Binding-site contacts:
Ligand atom C23 contacts residue TYR357 of chain 1.A at 3.2 Å (hydrophobic).
Ligand atom C02 contacts residue GLU243 of chain 1.A at 3.4 Å.
Ligand atom F13 contacts residue ILE218 of chain 1.A at 3.6 Å.
Ligand atom C15 contacts residue ILE218 of chain 1.A at 3.6 Å (hydrophobic).
Ligand atom N02 contacts residue TRP238 of chain 1.A at 2.7 Å (h-bond).
Ligand atom N02 contacts residue GLU243 of chain 1.A at 2.6 Å (salt-bridge).
Ligand atom C07 contacts residue GLY237 of chain 1.A at 3.3 Å.
Ligand atom C11 contacts residue ILE218 of chain 1.A at 3.5 Å (hydrophobic).
Ligand atom C03 contacts residue HEM1 of chain 1.B at 3.5 Å.
Ligand atom C13 contacts residue ILE218 of chain 1.A at 3.4 Å (hydrophobic).
Ligand atom N01 contacts residue GLU243 of chain 1.A at 2.6 Å (salt-bridge).
Ligand atom N17 contacts residue HEM1 of chain 1.B at 3.4 Å (h-bond).
Ligand atom C21 contacts residue HIS128 of chain 1.A at 3.0 Å.
Ligand atom C14 contacts residue ILE218 of chain 1.A at 3.6 Å (hydrophobic).
Ligand atom C09 contacts residue GLU243 of chain 1.A at 3.4 Å.
Ligand atom C05 contacts residue ILE218 of chain 1.A at 3.6 Å (hydrophobic).
Ligand atom C16 contacts residue HEM1 of chain 1.B at 3.5 Å.
Ligand atom C11 contacts residue HEM1 of chain 1.B at 3.4 Å.
Ligand atom C17 contacts residue HIS128 of chain 1.A at 3.4 Å.
Ligand atom C22 contacts residue ASP220 of chain 1.A at 3.4 Å.
Ligand atom F13 contacts residue PHE235 of chain 1.A at 3.4 Å.
Ligand atom C07 contacts residue HEM1 of chain 1.B at 3.7 Å.
Ligand atom C23 contacts residue MET221 of chain 1.A at 3.5 Å (hydrophobic).
Ligand atom N02 contacts residue TYR239 of chain 1.A at 3.6 Å.
Ligand atom C08 contacts residue GLU243 of chain 1.A at 3.3 Å.
Ligand atom C18 contacts residue TRP329 of chain 1.A at 3.6 Å (hydrophobic).
Ligand atom N17 contacts residue HIS128 of chain 1.A at 3.1 Å (h-bond).
Ligand atom C13 contacts residue HEM1 of chain 1.B at 3.2 Å.
Ligand atom C14 contacts residue HEM1 of chain 1.B at 3.2 Å.
Ligand atom C16 contacts residue ILE218 of chain 1.A at 3.5 Å (hydrophobic).
Ligand atom F13 contacts residue HEM1 of chain 1.B at 3.0 Å.
Ligand atom C15 contacts residue HEM1 of chain 1.B at 3.3 Å.
Ligand atom C06 contacts residue GLU243 of chain 1.A at 3.4 Å.
Ligand atom N02 contacts residue HEM1 of chain 1.B at 3.4 Å.
Ligand atom C22 contacts residue HIS128 of chain 1.A at 3.3 Å.
Ligand atom C12 contacts residue ILE218 of chain 1.A at 3.5 Å (hydrophobic).
Ligand atom C09 contacts residue HEM1 of chain 1.B at 3.1 Å.
Ligand atom C21 contacts residue ASP220 of chain 1.A at 3.6 Å.
Ligand atom C07 contacts residue PHE235 of chain 1.A at 3.6 Å (hydrophobic).
Ligand atom C18 contacts residue HEM1 of chain 1.B at 3.1 Å.

A protein and the small-molecule ligand that binds it are described below.
Small molecule (SMILES): CNCCN(c1cc(F)cc(CCc2cc(C)cc(N)n2)c1)C1CC1

Sequence of chain 1.A:
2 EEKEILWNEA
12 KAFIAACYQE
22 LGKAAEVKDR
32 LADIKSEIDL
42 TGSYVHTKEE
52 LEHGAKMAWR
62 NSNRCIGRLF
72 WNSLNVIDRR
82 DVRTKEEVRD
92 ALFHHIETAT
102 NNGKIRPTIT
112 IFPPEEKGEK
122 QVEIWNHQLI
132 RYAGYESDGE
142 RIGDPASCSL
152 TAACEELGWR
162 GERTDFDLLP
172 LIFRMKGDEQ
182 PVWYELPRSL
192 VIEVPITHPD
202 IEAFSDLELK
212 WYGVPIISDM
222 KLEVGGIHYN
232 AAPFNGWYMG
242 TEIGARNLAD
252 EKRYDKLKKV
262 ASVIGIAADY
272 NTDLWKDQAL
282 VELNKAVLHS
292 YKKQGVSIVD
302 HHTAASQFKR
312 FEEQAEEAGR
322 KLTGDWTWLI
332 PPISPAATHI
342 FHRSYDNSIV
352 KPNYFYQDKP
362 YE